Binding-site contacts:
Ligand atom O3P contacts residue SER393 of chain 1.G at 2.9 Å (h-bond).
Ligand atom C6 contacts residue GLY420 of chain 1.G at 3.5 Å.
Ligand atom C2 contacts residue CYS336 of chain 1.G at 3.5 Å (hydrophobic).
Ligand atom O2' contacts residue ASP369 of chain 1.G at 2.5 Å (salt-bridge).
Ligand atom N7 contacts residue MET75 of chain 1.G at 3.7 Å.
Ligand atom C2' contacts residue ARG327 of chain 1.G at 3.4 Å.
Ligand atom C8 contacts residue MET75 of chain 1.G at 3.6 Å (hydrophobic).
Ligand atom O1P contacts residue SER334 of chain 1.G at 3.9 Å.
Ligand atom O3P contacts residue GLY392 of chain 1.G at 2.8 Å (h-bond).
Ligand atom C3' contacts residue SER73 of chain 1.G at 3.3 Å.
Ligand atom N7 contacts residue ILE335 of chain 1.G at 3.4 Å.
Ligand atom O3' contacts residue MET390 of chain 1.G at 3.5 Å (h-bond).
Ligand atom O1P contacts residue GLY333 of chain 1.G at 3.8 Å.
Ligand atom C6 contacts residue MET419 of chain 1.G at 3.6 Å (hydrophobic).
Ligand atom O1P contacts residue GLY370 of chain 1.G at 3.3 Å.
Ligand atom N7 contacts residue MET419 of chain 1.G at 3.2 Å (h-bond).
Ligand atom C4 contacts residue ILE335 of chain 1.G at 3.9 Å (hydrophobic).
Ligand atom O6 contacts residue GLY418 of chain 1.G at 3.3 Å.
Ligand atom O3' contacts residue ARG327 of chain 1.G at 3.1 Å (salt-bridge).
Ligand atom O2P contacts residue SER334 of chain 1.G at 2.5 Å (h-bond).
Ligand atom C5 contacts residue MET419 of chain 1.G at 3.8 Å (hydrophobic).
Ligand atom O2P contacts residue TYR416 of chain 1.G at 3.5 Å (h-bond).
Ligand atom O6 contacts residue GLY420 of chain 1.G at 2.5 Å (h-bond).
Ligand atom O2' contacts residue ARG327 of chain 1.G at 3.2 Å (salt-bridge).
Ligand atom O2P contacts residue SER393 of chain 1.G at 3.3 Å (h-bond).
Ligand atom O6 contacts residue MET419 of chain 1.G at 2.7 Å (h-bond).
Ligand atom C3' contacts residue ARG327 of chain 1.G at 3.7 Å.
Ligand atom N1 contacts residue GLN446 of chain 1.G at 2.8 Å (h-bond).
Ligand atom C6 contacts residue GLN446 of chain 1.G at 3.8 Å.
Ligand atom C2' contacts residue ASP369 of chain 1.G at 3.7 Å.
Ligand atom O1P contacts residue GLY371 of chain 1.G at 3.3 Å (h-bond).
Ligand atom C5 contacts residue ILE335 of chain 1.G at 3.5 Å (hydrophobic).
Ligand atom C8 contacts residue ILE335 of chain 1.G at 3.6 Å (hydrophobic).
Ligand atom O3' contacts residue ASP369 of chain 1.G at 3.1 Å (salt-bridge).
Ligand atom P contacts residue SER393 of chain 1.G at 3.8 Å.
Ligand atom O3' contacts residue SER73 of chain 1.G at 3.1 Å (h-bond).
Ligand atom N7 contacts residue GLY418 of chain 1.G at 3.8 Å.
Ligand atom C2 contacts residue THR338 of chain 1.G at 3.8 Å.
Ligand atom C2 contacts residue GLN446 of chain 1.G at 3.5 Å.
Ligand atom O2' contacts residue ASN308 of chain 1.G at 3.8 Å.

A small-molecule ligand and the protein it binds are described below.
Small molecule (SMILES): O=c1[nH]cnc2c1ncn2[C@@H]1O[C@H](COP(=O)(O)O)[C@@H](O)[C@H]1O

Sequence of chain 1.G:
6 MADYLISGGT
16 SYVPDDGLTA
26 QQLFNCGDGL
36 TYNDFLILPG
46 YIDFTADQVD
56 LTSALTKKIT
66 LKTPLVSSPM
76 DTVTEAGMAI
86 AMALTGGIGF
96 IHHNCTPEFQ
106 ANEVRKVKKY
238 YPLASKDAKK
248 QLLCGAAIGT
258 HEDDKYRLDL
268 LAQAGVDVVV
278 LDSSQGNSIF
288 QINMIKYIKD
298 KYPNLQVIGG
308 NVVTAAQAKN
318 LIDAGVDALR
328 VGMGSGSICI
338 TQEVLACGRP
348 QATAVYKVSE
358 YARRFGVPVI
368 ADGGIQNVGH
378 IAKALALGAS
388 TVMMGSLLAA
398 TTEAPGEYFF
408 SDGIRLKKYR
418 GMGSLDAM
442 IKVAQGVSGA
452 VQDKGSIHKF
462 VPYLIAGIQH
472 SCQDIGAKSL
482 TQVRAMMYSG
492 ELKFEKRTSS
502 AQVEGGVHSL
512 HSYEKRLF